This protein binds this small molecule.
Small molecule (SMILES): CO[C@H]1O[C@H](CS(=O)(=O)O)[C@@H](O)[C@H](O)[C@H]1O

Binding-site contacts:
Ligand atom O6 contacts residue ASP67 of chain 1.A at 2.6 Å (salt-bridge).
Ligand atom C7 contacts residue GLY275 of chain 1.A at 4.0 Å.
Ligand atom C4 contacts residue GLY166 of chain 1.A at 3.8 Å.
Ligand atom C2 contacts residue TRP238 of chain 1.A at 3.5 Å (hydrophobic).
Ligand atom O2 contacts residue TRP238 of chain 1.A at 3.2 Å (h-bond).
Ligand atom O7 contacts residue ARG345 of chain 1.A at 2.9 Å (salt-bridge).
Ligand atom O8 contacts residue TRP238 of chain 1.A at 4.0 Å.
Ligand atom O7 contacts residue ASP67 of chain 1.A at 2.6 Å (salt-bridge).
Ligand atom S1 contacts residue THR220 of chain 1.A at 3.6 Å (h-bond).
Ligand atom O6 contacts residue GLU165 of chain 1.A at 3.4 Å.
Ligand atom C6 contacts residue ASP67 of chain 1.A at 3.3 Å.
Ligand atom O3 contacts residue THR220 of chain 1.A at 2.6 Å (h-bond).
Ligand atom O8 contacts residue ASP113 of chain 1.A at 2.7 Å (salt-bridge).
Ligand atom O4 contacts residue THR42 of chain 1.A at 3.9 Å.
Ligand atom C2 contacts residue ASP113 of chain 1.A at 3.6 Å.
Ligand atom O5 contacts residue SER43 of chain 1.A at 2.8 Å (h-bond).
Ligand atom O4 contacts residue GLU165 of chain 1.A at 3.7 Å.
Ligand atom C5 contacts residue ASP67 of chain 1.A at 3.6 Å.
Ligand atom C1 contacts residue HIS13 of chain 1.A at 3.7 Å.
Ligand atom O1 contacts residue TRP276 of chain 1.A at 3.1 Å (h-bond).
Ligand atom C5 contacts residue TRP238 of chain 1.A at 3.9 Å (hydrophobic).
Ligand atom O7 contacts residue GLY274 of chain 1.A at 3.1 Å.
Ligand atom O5 contacts residue THR42 of chain 1.A at 3.5 Å.
Ligand atom C7 contacts residue TRP238 of chain 1.A at 3.6 Å (hydrophobic).
Ligand atom O3 contacts residue GLN12 of chain 1.A at 3.3 Å (h-bond).
Ligand atom O8 contacts residue GLY275 of chain 1.A at 3.0 Å (h-bond).
Ligand atom C6 contacts residue ARG345 of chain 1.A at 3.9 Å.
Ligand atom O1 contacts residue ASP113 of chain 1.A at 3.9 Å.
Ligand atom O4 contacts residue ILE164 of chain 1.A at 3.3 Å.
Ligand atom C7 contacts residue TRP276 of chain 1.A at 3.7 Å (hydrophobic).
Ligand atom O8 contacts residue GLY274 of chain 1.A at 3.9 Å.
Ligand atom O4 contacts residue GLY166 of chain 1.A at 2.9 Å (h-bond).
Ligand atom C7 contacts residue ASP113 of chain 1.A at 3.5 Å.
Ligand atom O4 contacts residue THR220 of chain 1.A at 3.6 Å (h-bond).
Ligand atom C5 contacts residue ARG345 of chain 1.A at 3.8 Å.
Ligand atom C6 contacts residue TRP276 of chain 1.A at 3.6 Å (hydrophobic).
Ligand atom O7 contacts residue GLY275 of chain 1.A at 3.4 Å (h-bond).
Ligand atom O8 contacts residue TRP276 of chain 1.A at 3.0 Å (h-bond).
Ligand atom C1 contacts residue GLN12 of chain 1.A at 3.2 Å.
Ligand atom O6 contacts residue ARG345 of chain 1.A at 2.9 Å (salt-bridge).

Sequence of chain 1.A:
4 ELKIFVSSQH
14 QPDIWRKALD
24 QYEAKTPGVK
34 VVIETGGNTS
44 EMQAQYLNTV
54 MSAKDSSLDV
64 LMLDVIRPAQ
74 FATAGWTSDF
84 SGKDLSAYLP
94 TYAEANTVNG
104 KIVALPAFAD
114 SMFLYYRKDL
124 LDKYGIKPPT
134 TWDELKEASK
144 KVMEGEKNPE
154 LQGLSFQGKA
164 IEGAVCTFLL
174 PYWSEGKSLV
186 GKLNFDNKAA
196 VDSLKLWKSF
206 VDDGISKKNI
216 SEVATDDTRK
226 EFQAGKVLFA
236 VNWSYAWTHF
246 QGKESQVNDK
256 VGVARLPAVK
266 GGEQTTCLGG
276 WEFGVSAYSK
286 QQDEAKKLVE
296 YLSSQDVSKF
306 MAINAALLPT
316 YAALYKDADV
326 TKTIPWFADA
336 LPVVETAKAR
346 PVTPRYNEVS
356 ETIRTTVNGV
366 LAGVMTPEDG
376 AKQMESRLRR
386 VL